Binding-site contacts:
Ligand atom C5 contacts residue ASN17 of chain 1.B at 3.7 Å.
Ligand atom C5 contacts residue ASN137 of chain 1.B at 3.4 Å.
Ligand atom C3 contacts residue ASN17 of chain 1.B at 3.8 Å.
Ligand atom O5 contacts residue ASN17 of chain 1.B at 2.4 Å (h-bond).
Ligand atom O5 contacts residue ASN137 of chain 1.B at 3.6 Å (h-bond).
Ligand atom C7 contacts residue ASN17 of chain 1.B at 3.3 Å.
Ligand atom C2 contacts residue ASN17 of chain 1.B at 2.4 Å.
Ligand atom C1 contacts residue ASN137 of chain 1.B at 4.2 Å.
Ligand atom N2 contacts residue CYS15 of chain 1.B at 4.2 Å.
Ligand atom O7 contacts residue ASN17 of chain 1.B at 3.1 Å (h-bond).
Ligand atom C6 contacts residue ASN137 of chain 1.B at 3.5 Å.
Ligand atom O6 contacts residue ASN137 of chain 1.B at 3.0 Å (h-bond).
Ligand atom C7 contacts residue CYS15 of chain 1.B at 4.0 Å (hydrophobic).
Ligand atom C8 contacts residue CYS15 of chain 1.B at 3.4 Å (hydrophobic).
Ligand atom C4 contacts residue ASN17 of chain 1.B at 4.2 Å.
Ligand atom N2 contacts residue ASN17 of chain 1.B at 2.8 Å (h-bond).
Ligand atom C1 contacts residue ASN17 of chain 1.B at 1.4 Å.

A small-molecule ligand and the protein it binds are described below.
Small molecule (SMILES): CC(=O)N[C@H]1[C@H](O[C@H]2[C@H](O)[C@@H](NC(C)=O)CO[C@@H]2CO)O[C@H](CO)[C@@H](O)[C@@H]1O

Sequence of chain 1.B:
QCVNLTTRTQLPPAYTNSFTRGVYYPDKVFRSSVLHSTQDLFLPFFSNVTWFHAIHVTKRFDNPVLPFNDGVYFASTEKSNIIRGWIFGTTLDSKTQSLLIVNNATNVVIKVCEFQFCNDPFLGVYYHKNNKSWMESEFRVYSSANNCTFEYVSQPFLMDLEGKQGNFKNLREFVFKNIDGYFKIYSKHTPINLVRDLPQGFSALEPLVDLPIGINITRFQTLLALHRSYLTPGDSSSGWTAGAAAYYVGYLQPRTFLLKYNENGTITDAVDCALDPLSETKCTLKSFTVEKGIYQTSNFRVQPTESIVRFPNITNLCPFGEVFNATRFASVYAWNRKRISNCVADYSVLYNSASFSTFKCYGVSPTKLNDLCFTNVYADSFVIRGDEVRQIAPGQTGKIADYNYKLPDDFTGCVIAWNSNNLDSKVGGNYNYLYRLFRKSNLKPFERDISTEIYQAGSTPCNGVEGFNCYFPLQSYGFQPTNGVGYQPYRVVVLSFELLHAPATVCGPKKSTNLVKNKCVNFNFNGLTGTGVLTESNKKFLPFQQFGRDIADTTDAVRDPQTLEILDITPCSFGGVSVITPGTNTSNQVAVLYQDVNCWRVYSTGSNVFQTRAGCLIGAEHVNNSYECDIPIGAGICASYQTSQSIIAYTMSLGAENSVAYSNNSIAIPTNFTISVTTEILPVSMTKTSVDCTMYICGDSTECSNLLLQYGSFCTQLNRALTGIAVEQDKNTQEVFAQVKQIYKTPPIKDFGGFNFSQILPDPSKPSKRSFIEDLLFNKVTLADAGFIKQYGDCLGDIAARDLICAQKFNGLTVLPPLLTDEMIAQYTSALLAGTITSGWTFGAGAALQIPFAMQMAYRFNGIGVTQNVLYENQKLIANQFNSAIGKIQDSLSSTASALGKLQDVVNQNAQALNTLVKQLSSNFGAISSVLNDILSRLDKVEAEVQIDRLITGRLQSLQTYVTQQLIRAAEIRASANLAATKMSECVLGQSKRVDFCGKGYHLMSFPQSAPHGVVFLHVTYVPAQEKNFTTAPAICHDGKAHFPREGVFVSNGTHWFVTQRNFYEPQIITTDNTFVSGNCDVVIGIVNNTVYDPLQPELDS